Sequence of chain 1.F:
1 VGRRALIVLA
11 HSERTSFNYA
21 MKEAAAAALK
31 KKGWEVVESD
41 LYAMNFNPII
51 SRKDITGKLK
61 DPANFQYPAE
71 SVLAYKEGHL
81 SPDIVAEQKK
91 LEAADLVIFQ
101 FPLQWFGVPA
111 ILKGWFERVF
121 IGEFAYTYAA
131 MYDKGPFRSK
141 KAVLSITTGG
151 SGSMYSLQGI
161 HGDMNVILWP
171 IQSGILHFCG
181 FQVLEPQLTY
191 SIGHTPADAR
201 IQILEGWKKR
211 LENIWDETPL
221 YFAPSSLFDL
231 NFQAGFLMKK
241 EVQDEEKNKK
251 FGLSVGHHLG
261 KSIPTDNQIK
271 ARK

Sequence of chain 1.E:
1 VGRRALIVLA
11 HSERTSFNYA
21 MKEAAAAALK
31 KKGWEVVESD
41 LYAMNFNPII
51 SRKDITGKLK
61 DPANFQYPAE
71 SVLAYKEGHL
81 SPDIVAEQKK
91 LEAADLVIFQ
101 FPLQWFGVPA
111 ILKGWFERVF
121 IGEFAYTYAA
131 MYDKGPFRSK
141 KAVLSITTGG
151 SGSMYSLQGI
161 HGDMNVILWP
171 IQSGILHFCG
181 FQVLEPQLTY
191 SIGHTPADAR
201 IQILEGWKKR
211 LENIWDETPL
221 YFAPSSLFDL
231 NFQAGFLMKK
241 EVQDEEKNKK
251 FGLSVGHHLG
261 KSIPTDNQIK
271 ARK

Binding-site contacts:
Ligand atom O32 contacts residue GLY149 of chain 1.E at 3.3 Å.
Ligand atom O17 contacts residue HIS161 of chain 1.E at 2.7 Å (h-bond).
Ligand atom C4 contacts residue FAD1 of chain 1.S at 3.5 Å.
Ligand atom C7 contacts residue FAD1 of chain 1.S at 3.8 Å.
Ligand atom C2 contacts residue FAD1 of chain 1.S at 3.6 Å.
Ligand atom C16 contacts residue PHE236 of chain 1.F at 3.3 Å (hydrophobic).
Ligand atom C18 contacts residue TYR128 of chain 1.F at 3.7 Å (hydrophobic).
Ligand atom O5 contacts residue TYR126 of chain 1.F at 3.8 Å.
Ligand atom C5 contacts residue MET131 of chain 1.F at 3.9 Å (hydrophobic).
Ligand atom C8 contacts residue FAD1 of chain 1.S at 3.7 Å.
Ligand atom C5 contacts residue TYR128 of chain 1.F at 3.7 Å (hydrophobic).
Ligand atom C2 contacts residue PHE106 of chain 1.E at 3.6 Å (hydrophobic).
Ligand atom C17 contacts residue TYR128 of chain 1.F at 3.4 Å (hydrophobic).
Ligand atom C13 contacts residue GLY150 of chain 1.E at 3.8 Å.
Ligand atom C1 contacts residue PHE178 of chain 1.F at 3.5 Å (hydrophobic).
Ligand atom C14 contacts residue TYR128 of chain 1.F at 3.8 Å (hydrophobic).
Ligand atom C10 contacts residue FAD1 of chain 1.S at 3.6 Å.
Ligand atom C2 contacts residue PHE178 of chain 1.F at 3.4 Å (hydrophobic).
Ligand atom C3 contacts residue PHE178 of chain 1.F at 3.8 Å (hydrophobic).
Ligand atom C1 contacts residue PHE106 of chain 1.E at 3.7 Å (hydrophobic).
Ligand atom O5 contacts residue TYR128 of chain 1.F at 3.3 Å (h-bond).
Ligand atom C9 contacts residue FAD1 of chain 1.S at 3.6 Å.
Ligand atom C16 contacts residue TYR128 of chain 1.F at 3.3 Å (hydrophobic).
Ligand atom C20 contacts residue TYR128 of chain 1.F at 3.5 Å (hydrophobic).
Ligand atom O38 contacts residue HIS161 of chain 1.E at 3.5 Å (h-bond).
Ligand atom C6 contacts residue TYR128 of chain 1.F at 3.1 Å (hydrophobic).
Ligand atom C5 contacts residue PHE236 of chain 1.F at 3.8 Å (hydrophobic).
Ligand atom C3 contacts residue TRP105 of chain 1.E at 3.5 Å (hydrophobic).
Ligand atom C6 contacts residue FAD1 of chain 1.S at 3.8 Å.
Ligand atom C1 contacts residue FAD1 of chain 1.S at 3.6 Å.
Ligand atom C19 contacts residue TYR128 of chain 1.F at 3.6 Å (hydrophobic).
Ligand atom O38 contacts residue MET131 of chain 1.F at 3.6 Å.
Ligand atom O5 contacts residue FAD1 of chain 1.S at 3.6 Å.
Ligand atom O16 contacts residue TYR128 of chain 1.F at 2.6 Å (h-bond).
Ligand atom C15 contacts residue GLY150 of chain 1.E at 3.0 Å.
Ligand atom C2 contacts residue TRP105 of chain 1.E at 3.7 Å (hydrophobic).
Ligand atom C4 contacts residue TYR126 of chain 1.F at 3.5 Å (hydrophobic).
Ligand atom C15 contacts residue GLY149 of chain 1.E at 3.5 Å.
Ligand atom O38 contacts residue MET154 of chain 1.E at 3.5 Å (h-bond).
Ligand atom C3 contacts residue FAD1 of chain 1.S at 3.7 Å.

This small molecule binds to this protein.
Small molecule (SMILES): O=C1Oc2ccccc2C(=O)C1CC1C(=O)Oc2ccccc2C1=O